This small molecule binds to this protein.
Small molecule (SMILES): CC(=O)N[C@@H]1[C@@H](O)[C@H](O)[C@@H](CO)O[C@H]1O

Binding-site contacts:
Ligand atom O5 contacts residue GLN578 of chain 1.B at 3.7 Å.
Ligand atom C5 contacts residue GLN578 of chain 1.B at 4.2 Å.
Ligand atom C4 contacts residue ASN329 of chain 1.B at 4.2 Å.
Ligand atom O5 contacts residue ASN329 of chain 1.B at 2.3 Å (h-bond).
Ligand atom C1 contacts residue ASN329 of chain 1.B at 1.4 Å.
Ligand atom C7 contacts residue ASN329 of chain 1.B at 4.1 Å.
Ligand atom C2 contacts residue ASN329 of chain 1.B at 2.5 Å.
Ligand atom C3 contacts residue ASN329 of chain 1.B at 3.8 Å.
Ligand atom O6 contacts residue GLN578 of chain 1.B at 3.6 Å.
Ligand atom C5 contacts residue ASN329 of chain 1.B at 3.7 Å.
Ligand atom C6 contacts residue GLN578 of chain 1.B at 3.5 Å.
Ligand atom N2 contacts residue ASN329 of chain 1.B at 3.0 Å (h-bond).

Sequence of chain 1.B:
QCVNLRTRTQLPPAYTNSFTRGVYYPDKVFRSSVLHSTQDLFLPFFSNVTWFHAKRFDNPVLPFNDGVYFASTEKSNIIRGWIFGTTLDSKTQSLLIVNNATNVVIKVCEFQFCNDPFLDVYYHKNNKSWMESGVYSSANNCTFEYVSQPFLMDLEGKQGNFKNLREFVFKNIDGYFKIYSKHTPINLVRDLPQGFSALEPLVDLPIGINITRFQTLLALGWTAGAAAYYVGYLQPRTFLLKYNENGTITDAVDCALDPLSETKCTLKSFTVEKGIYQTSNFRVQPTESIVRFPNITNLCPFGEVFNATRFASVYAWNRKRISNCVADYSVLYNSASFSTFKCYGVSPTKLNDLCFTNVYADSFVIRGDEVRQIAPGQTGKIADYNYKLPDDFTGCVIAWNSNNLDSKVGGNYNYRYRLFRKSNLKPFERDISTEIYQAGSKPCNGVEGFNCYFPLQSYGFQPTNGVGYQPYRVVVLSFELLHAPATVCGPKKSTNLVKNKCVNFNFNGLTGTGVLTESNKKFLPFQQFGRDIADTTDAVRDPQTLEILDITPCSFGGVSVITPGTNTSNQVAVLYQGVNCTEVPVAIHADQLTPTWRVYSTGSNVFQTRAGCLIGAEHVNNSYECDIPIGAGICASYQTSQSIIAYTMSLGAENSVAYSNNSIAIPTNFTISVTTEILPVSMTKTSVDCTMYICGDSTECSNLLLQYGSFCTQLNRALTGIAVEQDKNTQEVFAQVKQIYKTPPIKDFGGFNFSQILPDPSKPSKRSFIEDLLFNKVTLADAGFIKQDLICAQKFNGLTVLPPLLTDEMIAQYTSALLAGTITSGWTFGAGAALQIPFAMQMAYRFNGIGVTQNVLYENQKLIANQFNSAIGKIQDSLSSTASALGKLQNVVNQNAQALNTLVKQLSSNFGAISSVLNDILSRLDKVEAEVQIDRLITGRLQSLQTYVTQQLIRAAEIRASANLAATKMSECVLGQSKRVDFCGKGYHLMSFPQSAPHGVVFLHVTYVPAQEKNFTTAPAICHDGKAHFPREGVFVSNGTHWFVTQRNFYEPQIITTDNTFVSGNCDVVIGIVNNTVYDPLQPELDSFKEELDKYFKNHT